Sequence of chain 43.A:
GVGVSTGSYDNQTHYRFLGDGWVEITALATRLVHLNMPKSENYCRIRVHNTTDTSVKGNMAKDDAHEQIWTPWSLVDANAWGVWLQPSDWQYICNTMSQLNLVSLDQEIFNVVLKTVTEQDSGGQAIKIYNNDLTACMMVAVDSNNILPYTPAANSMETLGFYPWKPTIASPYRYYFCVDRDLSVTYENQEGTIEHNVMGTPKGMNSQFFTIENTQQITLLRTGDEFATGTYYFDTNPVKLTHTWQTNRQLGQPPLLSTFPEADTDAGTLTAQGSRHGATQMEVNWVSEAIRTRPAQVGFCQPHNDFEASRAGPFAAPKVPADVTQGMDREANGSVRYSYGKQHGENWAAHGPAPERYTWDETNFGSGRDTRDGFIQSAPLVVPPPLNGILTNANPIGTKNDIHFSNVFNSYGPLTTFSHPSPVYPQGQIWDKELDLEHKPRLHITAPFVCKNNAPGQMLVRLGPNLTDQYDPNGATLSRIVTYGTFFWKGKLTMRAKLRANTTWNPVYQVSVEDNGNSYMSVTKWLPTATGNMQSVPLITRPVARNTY

The small molecule below binds the protein below.
Small molecule (SMILES): Nc1ccn([C@H]2C[C@H](O[P](=O)(O)OC[C@H]3O[C@@H](n4cnc5c(N)ncnc54)C[C@@H]3O[P](=O)(O)OC[C@H]3O[C@@H](n4cnc5c(N)ncnc54)C[C@@H]3O[P](=O)(O)OC[C@H]3O[C@@H](n4cnc5c(N)ncnc54)C[C@@H]3O)[C@@H](COP(=O)=O)O2)c(=O)n1

Binding-site contacts:
Ligand atom C8 contacts residue TRP60 of chain 43.A at 4.4 Å (hydrophobic).
Ligand atom C5' contacts residue PRO276 of chain 43.A at 3.7 Å (hydrophobic).
Ligand atom C4 contacts residue TRP60 of chain 43.A at 3.5 Å (hydrophobic).
Ligand atom C5 contacts residue TRP60 of chain 43.A at 3.8 Å (hydrophobic).
Ligand atom C1' contacts residue TRP60 of chain 43.A at 3.5 Å (hydrophobic).
Ligand atom N3 contacts residue TRP60 of chain 43.A at 3.0 Å.
Ligand atom OP2 contacts residue PRO276 of chain 43.A at 3.9 Å.
Ligand atom P contacts residue ASN139 of chain 43.A at 3.7 Å.
Ligand atom N6 contacts residue GLY57 of chain 43.A at 3.7 Å.
Ligand atom O5' contacts residue PRO276 of chain 43.A at 2.8 Å.
Ligand atom O5' contacts residue GLN137 of chain 43.A at 4.3 Å.
Ligand atom N6 contacts residue ASP58 of chain 43.A at 4.3 Å.
Ligand atom O3' contacts residue TRP60 of chain 43.A at 4.4 Å.
Ligand atom P contacts residue GLN137 of chain 43.A at 3.5 Å.
Ligand atom OP1 contacts residue ASN139 of chain 43.A at 3.1 Å (h-bond).
Ligand atom O5' contacts residue TRP60 of chain 43.A at 3.8 Å.
Ligand atom C6 contacts residue TRP60 of chain 43.A at 3.4 Å (hydrophobic).
Ligand atom C2 contacts residue TRP60 of chain 43.A at 3.4 Å (hydrophobic).
Ligand atom N1 contacts residue TRP60 of chain 43.A at 3.5 Å.
Ligand atom OP1 contacts residue PRO276 of chain 43.A at 3.1 Å.
Ligand atom P contacts residue PRO276 of chain 43.A at 3.8 Å.
Ligand atom OP2 contacts residue ASN139 of chain 43.A at 3.3 Å (h-bond).
Ligand atom C2' contacts residue TRP60 of chain 43.A at 4.1 Å (hydrophobic).
Ligand atom C4' contacts residue GLN137 of chain 43.A at 4.1 Å.
Ligand atom C1' contacts residue GLN137 of chain 43.A at 4.0 Å.
Ligand atom OP1 contacts residue ASN275 of chain 43.A at 4.5 Å.
Ligand atom OP2 contacts residue TRP60 of chain 43.A at 4.4 Å.
Ligand atom C3' contacts residue GLN137 of chain 43.A at 2.6 Å.
Ligand atom OP2 contacts residue ARG534 of chain 43.A at 3.6 Å.
Ligand atom N7 contacts residue TRP60 of chain 43.A at 3.9 Å.
Ligand atom O3' contacts residue PRO276 of chain 43.A at 3.4 Å.
Ligand atom C2' contacts residue GLN137 of chain 43.A at 2.9 Å.
Ligand atom C4' contacts residue PRO276 of chain 43.A at 3.7 Å (hydrophobic).
Ligand atom C3' contacts residue PRO276 of chain 43.A at 3.2 Å (hydrophobic).
Ligand atom N9 contacts residue TRP60 of chain 43.A at 3.8 Å.
Ligand atom O4' contacts residue TRP60 of chain 43.A at 4.2 Å.
Ligand atom O3' contacts residue GLN137 of chain 43.A at 2.1 Å (h-bond).
Ligand atom OP1 contacts residue GLN137 of chain 43.A at 4.4 Å.
Ligand atom N6 contacts residue TRP60 of chain 43.A at 3.0 Å.
Ligand atom OP2 contacts residue GLN137 of chain 43.A at 3.8 Å.